Sequence of chain 3.D:
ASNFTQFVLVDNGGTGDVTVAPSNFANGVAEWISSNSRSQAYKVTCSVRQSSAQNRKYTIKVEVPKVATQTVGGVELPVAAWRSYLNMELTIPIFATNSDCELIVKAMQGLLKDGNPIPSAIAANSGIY

Sequence of chain 4.C:
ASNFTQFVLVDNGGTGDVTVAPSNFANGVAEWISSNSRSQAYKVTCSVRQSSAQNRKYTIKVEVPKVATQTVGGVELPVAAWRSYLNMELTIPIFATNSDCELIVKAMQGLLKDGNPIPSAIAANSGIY

This small molecule binds to this protein.
Small molecule (SMILES): Nc1ccn([C@@H]2O[C@H](CO[P](=O)(O)O[C@H]3[C@@H](O)[C@H](n4ccc(N)nc4=O)O[C@@H]3CO[P](=O)(O)O[C@H]3[C@@H](O)[C@H](n4cnc5c(N)ncnc54)O[C@@H]3CO[P](=O)(O)O[C@H]3[C@@H](O)[C@H](n4ccc(N)nc4=O)O[C@@H]3CO[P](=O)(O)O[C@H]3[C@@H](O)[C@H](n4ccc(=O)[nH]c4=O)O[C@@H]3CO[P](=O)(O)O[C@H]3[C@@H](O)[C@H](n4cnc5c(N)ncnc54)O[C@@H]3CO[P](=O)(O)O[C@H]3[C@@H](O)[C@H](n4cnc5c(=O)nc(N)[nH]c54)O[C@@H]3CO[P](=O)(O)O[C@H]3[C@@H](O)[C@H](n4cnc5c(=O)nc(N)[nH]c54)O[C@@H]3CO)[C@@H](O)[C@H]2O)c(=O)n1

Binding-site contacts:
Ligand atom OP2 contacts residue LYS57 of chain 3.D at 2.7 Å (salt-bridge).
Ligand atom C3' contacts residue TYR85 of chain 4.C at 3.3 Å (hydrophobic).
Ligand atom P contacts residue SER51 of chain 3.D at 3.4 Å.
Ligand atom O2' contacts residue GLU63 of chain 4.C at 3.0 Å (salt-bridge).
Ligand atom C2 contacts residue SER47 of chain 4.C at 3.0 Å.
Ligand atom O2' contacts residue TYR85 of chain 4.C at 3.5 Å.
Ligand atom N1 contacts residue SER47 of chain 4.C at 2.7 Å (h-bond).
Ligand atom OP2 contacts residue ARG49 of chain 3.D at 2.4 Å (salt-bridge).
Ligand atom OP1 contacts residue ARG49 of chain 3.D at 2.5 Å (salt-bridge).
Ligand atom OP2 contacts residue SER51 of chain 3.D at 3.2 Å (h-bond).
Ligand atom C4 contacts residue TYR85 of chain 4.C at 3.5 Å (hydrophobic).
Ligand atom N1 contacts residue THR59 of chain 4.C at 3.6 Å.
Ligand atom C5' contacts residue TYR85 of chain 4.C at 3.1 Å (hydrophobic).
Ligand atom N6 contacts residue CYS46 of chain 4.C at 3.4 Å (h-bond).
Ligand atom N6 contacts residue THR45 of chain 4.C at 2.9 Å (h-bond).
Ligand atom OP2 contacts residue LYS43 of chain 4.C at 3.2 Å (salt-bridge).
Ligand atom OP2 contacts residue TYR85 of chain 4.C at 2.5 Å (h-bond).
Ligand atom C5' contacts residue SER51 of chain 3.D at 3.5 Å.
Ligand atom O4' contacts residue LYS61 of chain 4.C at 3.1 Å (salt-bridge).
Ligand atom O3' contacts residue SER51 of chain 3.D at 3.5 Å (h-bond).
Ligand atom OP2 contacts residue ASN55 of chain 3.D at 3.2 Å (h-bond).
Ligand atom C2' contacts residue GLU63 of chain 4.C at 3.5 Å.
Ligand atom C5 contacts residue TYR85 of chain 4.C at 3.5 Å (hydrophobic).
Ligand atom OP1 contacts residue SER51 of chain 3.D at 3.3 Å.
Ligand atom OP1 contacts residue SER52 of chain 3.D at 3.0 Å.
Ligand atom C5 contacts residue THR45 of chain 4.C at 3.3 Å.
Ligand atom N6 contacts residue THR59 of chain 4.C at 2.9 Å (h-bond).
Ligand atom C4' contacts residue TYR85 of chain 4.C at 3.3 Å (hydrophobic).
Ligand atom OP2 contacts residue LYS57 of chain 3.D at 3.4 Å.
Ligand atom C2' contacts residue TYR85 of chain 4.C at 3.4 Å (hydrophobic).
Ligand atom N7 contacts residue THR45 of chain 4.C at 2.6 Å (h-bond).
Ligand atom O3' contacts residue TYR85 of chain 4.C at 3.6 Å.
Ligand atom P contacts residue TYR85 of chain 4.C at 3.5 Å.
Ligand atom C6 contacts residue THR45 of chain 4.C at 3.5 Å.
Ligand atom OP1 contacts residue SER51 of chain 3.D at 2.7 Å (h-bond).
Ligand atom N1 contacts residue TYR85 of chain 4.C at 3.6 Å.
Ligand atom C6 contacts residue TYR85 of chain 4.C at 3.5 Å (hydrophobic).
Ligand atom O2 contacts residue ASN87 of chain 4.C at 3.2 Å (h-bond).
Ligand atom OP1 contacts residue ASN55 of chain 3.D at 3.3 Å (h-bond).
Ligand atom P contacts residue ARG49 of chain 3.D at 2.9 Å.